Sequence of chain 34.E:
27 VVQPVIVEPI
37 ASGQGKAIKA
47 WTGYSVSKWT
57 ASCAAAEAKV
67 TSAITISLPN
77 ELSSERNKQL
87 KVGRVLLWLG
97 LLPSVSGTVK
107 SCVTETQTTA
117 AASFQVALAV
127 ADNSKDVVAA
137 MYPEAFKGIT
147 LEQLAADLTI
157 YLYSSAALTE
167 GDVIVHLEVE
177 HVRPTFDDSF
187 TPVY

The small molecule below binds the protein below.
Small molecule (SMILES): Nc1ncnc2c1ncn2[C@@H]1O[C@H](COP(=O)=O)[C@@H](O[P](=O)(O)OC[C@H]2O[C@@H](n3ccc(=O)[nH]c3=O)[C@H](O)[C@@H]2O)[C@H]1O

Binding-site contacts:
Ligand atom C1' contacts residue TRP47 of chain 34.E at 4.3 Å (hydrophobic).
Ligand atom C8 contacts residue LYS143 of chain 34.E at 2.8 Å.
Ligand atom C5 contacts residue TRP47 of chain 34.E at 4.0 Å (hydrophobic).
Ligand atom O4' contacts residue LYS143 of chain 34.E at 4.2 Å.
Ligand atom C6 contacts residue TRP47 of chain 34.E at 3.9 Å (hydrophobic).
Ligand atom N7 contacts residue TRP47 of chain 34.E at 4.0 Å.
Ligand atom O2' contacts residue GLU140 of chain 34.E at 3.0 Å (salt-bridge).
Ligand atom N9 contacts residue TRP47 of chain 34.E at 4.0 Å.
Ligand atom OP1 contacts residue LYS45 of chain 5.F at 4.3 Å.
Ligand atom C2' contacts residue GLU140 of chain 34.E at 3.5 Å.
Ligand atom C4 contacts residue TRP47 of chain 34.E at 3.9 Å (hydrophobic).
Ligand atom C1' contacts residue LYS143 of chain 34.E at 4.0 Å.
Ligand atom N1 contacts residue TRP47 of chain 34.E at 3.8 Å.
Ligand atom N6 contacts residue TRP47 of chain 34.E at 4.2 Å.
Ligand atom N3 contacts residue TRP47 of chain 34.E at 3.9 Å.
Ligand atom C1' contacts residue GLU140 of chain 34.E at 3.2 Å.
Ligand atom N9 contacts residue GLU140 of chain 34.E at 4.1 Å.
Ligand atom C8 contacts residue GLU140 of chain 34.E at 4.1 Å.
Ligand atom N9 contacts residue LYS143 of chain 34.E at 3.8 Å.
Ligand atom O4' contacts residue GLU140 of chain 34.E at 4.1 Å.
Ligand atom C2' contacts residue LYS143 of chain 34.E at 4.5 Å.
Ligand atom C8 contacts residue TRP47 of chain 34.E at 4.0 Å (hydrophobic).
Ligand atom C2 contacts residue TRP47 of chain 34.E at 3.8 Å (hydrophobic).
Ligand atom N7 contacts residue LYS143 of chain 34.E at 3.7 Å.
Ligand atom O4' contacts residue TRP47 of chain 34.E at 4.0 Å.

Sequence of chain 5.F:
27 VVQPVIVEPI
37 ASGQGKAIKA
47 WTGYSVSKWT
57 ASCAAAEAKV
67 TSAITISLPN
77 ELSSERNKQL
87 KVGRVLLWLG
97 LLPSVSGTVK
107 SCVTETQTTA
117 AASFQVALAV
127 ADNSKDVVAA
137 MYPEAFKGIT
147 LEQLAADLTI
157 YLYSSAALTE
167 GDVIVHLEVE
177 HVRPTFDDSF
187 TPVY